A small-molecule ligand and the protein it binds are described below.
Small molecule (SMILES): CC(C)CNC(=O)[C@@H](C[C@H](O)[C@@H]1COCc2cccc(c2)[C@H](c2ccccc2)NC(=O)c2cc(cc(N(C)S(C)(=O)=O)c2)C(=O)N1)C(C)C

Sequence of chain 1.B:
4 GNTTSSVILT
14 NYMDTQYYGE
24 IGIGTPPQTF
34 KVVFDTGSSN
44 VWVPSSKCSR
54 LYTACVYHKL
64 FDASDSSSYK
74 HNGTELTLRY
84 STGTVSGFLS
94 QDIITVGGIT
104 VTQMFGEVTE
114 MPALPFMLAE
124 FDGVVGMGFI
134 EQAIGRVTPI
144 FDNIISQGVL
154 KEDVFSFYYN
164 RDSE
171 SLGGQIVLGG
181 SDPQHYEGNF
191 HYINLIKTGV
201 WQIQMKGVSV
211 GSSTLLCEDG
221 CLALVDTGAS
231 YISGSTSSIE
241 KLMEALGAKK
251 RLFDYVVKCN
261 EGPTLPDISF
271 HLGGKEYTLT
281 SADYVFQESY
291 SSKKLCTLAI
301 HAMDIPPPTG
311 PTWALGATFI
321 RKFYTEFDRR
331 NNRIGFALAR

Binding-site contacts:
Ligand atom O8 contacts residue GLY40 of chain 1.B at 3.5 Å.
Ligand atom C20 contacts residue THR85 of chain 1.B at 3.5 Å.
Ligand atom O8 contacts residue ASP226 of chain 1.B at 2.7 Å (salt-bridge).
Ligand atom C30 contacts residue ALA229 of chain 1.B at 3.5 Å (hydrophobic).
Ligand atom N18 contacts residue GLY40 of chain 1.B at 2.9 Å (h-bond).
Ligand atom O32 contacts residue THR85 of chain 1.B at 3.0 Å (h-bond).
Ligand atom C46 contacts residue TYR20 of chain 1.B at 3.3 Å (hydrophobic).
Ligand atom C42 contacts residue GLY228 of chain 1.B at 3.4 Å.
Ligand atom C47 contacts residue THR227 of chain 1.B at 3.4 Å.
Ligand atom N1 contacts residue GLY228 of chain 1.B at 3.2 Å (h-bond).
Ligand atom C3 contacts residue ASP38 of chain 1.B at 3.6 Å.
Ligand atom C46 contacts residue VAL36 of chain 1.B at 3.3 Å (hydrophobic).
Ligand atom O33 contacts residue SER233 of chain 1.B at 3.5 Å (h-bond).
Ligand atom C24 contacts residue THR85 of chain 1.B at 3.4 Å.
Ligand atom O12 contacts residue SER84 of chain 1.B at 3.0 Å (h-bond).
Ligand atom O32 contacts residue SER84 of chain 1.B at 3.5 Å (h-bond).
Ligand atom C5 contacts residue GLY40 of chain 1.B at 3.5 Å.
Ligand atom O8 contacts residue ASP38 of chain 1.B at 2.7 Å (salt-bridge).
Ligand atom O34 contacts residue HIS301 of chain 1.B at 3.5 Å.
Ligand atom C30 contacts residue SER230 of chain 1.B at 2.8 Å.
Ligand atom C26 contacts residue SER230 of chain 1.B at 3.3 Å.
Ligand atom C7 contacts residue ASP38 of chain 1.B at 3.2 Å.
Ligand atom C19 contacts residue THR85 of chain 1.B at 3.3 Å.
Ligand atom C40 contacts residue PHE124 of chain 1.B at 3.4 Å (hydrophobic).
Ligand atom C49 contacts residue GLY228 of chain 1.B at 3.5 Å.
Ligand atom N35 contacts residue SER230 of chain 1.B at 3.5 Å (h-bond).
Ligand atom C48 contacts residue THR227 of chain 1.B at 3.2 Å.
Ligand atom C4 contacts residue ASP226 of chain 1.B at 3.5 Å.
Ligand atom C45 contacts residue VAL36 of chain 1.B at 3.4 Å (hydrophobic).
Ligand atom C24 contacts residue GLY228 of chain 1.B at 3.4 Å.
Ligand atom C47 contacts residue TYR20 of chain 1.B at 3.2 Å (hydrophobic).
Ligand atom N35 contacts residue GLY228 of chain 1.B at 3.2 Å (h-bond).
Ligand atom O34 contacts residue SER233 of chain 1.B at 3.4 Å.
Ligand atom C49 contacts residue THR18 of chain 1.B at 3.2 Å.
Ligand atom C25 contacts residue THR85 of chain 1.B at 3.4 Å.
Ligand atom C44 contacts residue THR18 of chain 1.B at 3.4 Å.
Ligand atom C30 contacts residue TYR231 of chain 1.B at 2.8 Å (hydrophobic).
Ligand atom O31 contacts residue SER230 of chain 1.B at 3.1 Å (h-bond).
Ligand atom O12 contacts residue TYR83 of chain 1.B at 3.3 Å.
Ligand atom C17 contacts residue GLY40 of chain 1.B at 3.3 Å.